Sequence of chain 1.L:
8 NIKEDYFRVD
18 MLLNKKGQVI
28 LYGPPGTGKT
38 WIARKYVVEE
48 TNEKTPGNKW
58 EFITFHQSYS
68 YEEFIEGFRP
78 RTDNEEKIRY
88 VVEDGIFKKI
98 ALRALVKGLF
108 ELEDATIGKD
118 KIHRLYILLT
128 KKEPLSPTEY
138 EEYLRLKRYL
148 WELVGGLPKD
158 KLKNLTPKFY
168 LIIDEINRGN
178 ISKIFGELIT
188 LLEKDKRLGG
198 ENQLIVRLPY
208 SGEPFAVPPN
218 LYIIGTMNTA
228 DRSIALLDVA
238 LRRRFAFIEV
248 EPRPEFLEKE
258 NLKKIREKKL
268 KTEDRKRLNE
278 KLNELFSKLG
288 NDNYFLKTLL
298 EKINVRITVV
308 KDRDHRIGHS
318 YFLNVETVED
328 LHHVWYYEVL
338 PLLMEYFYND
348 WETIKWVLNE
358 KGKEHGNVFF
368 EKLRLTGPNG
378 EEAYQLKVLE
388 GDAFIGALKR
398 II

Sequence of chain 1.K:
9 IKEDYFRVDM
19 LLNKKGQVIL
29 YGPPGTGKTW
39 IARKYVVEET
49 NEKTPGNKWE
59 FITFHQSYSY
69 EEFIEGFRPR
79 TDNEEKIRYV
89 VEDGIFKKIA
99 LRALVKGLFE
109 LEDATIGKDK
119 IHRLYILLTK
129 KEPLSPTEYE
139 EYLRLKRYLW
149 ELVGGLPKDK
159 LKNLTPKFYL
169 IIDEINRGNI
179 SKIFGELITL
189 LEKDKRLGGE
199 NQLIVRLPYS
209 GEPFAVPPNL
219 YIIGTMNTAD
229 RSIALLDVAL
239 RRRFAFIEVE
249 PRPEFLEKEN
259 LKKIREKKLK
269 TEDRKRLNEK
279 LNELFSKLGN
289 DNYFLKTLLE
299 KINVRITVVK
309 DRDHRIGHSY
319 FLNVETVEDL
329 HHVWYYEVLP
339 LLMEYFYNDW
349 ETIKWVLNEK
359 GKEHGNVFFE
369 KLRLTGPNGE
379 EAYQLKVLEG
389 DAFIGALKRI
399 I

Binding-site contacts:
Ligand atom N7 contacts residue HIS316 of chain 1.K at 3.1 Å (h-bond).
Ligand atom PA contacts residue THR34 of chain 1.K at 3.5 Å.
Ligand atom O3' contacts residue ASN199 of chain 1.L at 3.4 Å (h-bond).
Ligand atom O1A contacts residue THR34 of chain 1.K at 3.4 Å (h-bond).
Ligand atom N1 contacts residue TRP38 of chain 1.K at 3.3 Å.
Ligand atom O6 contacts residue PHE253 of chain 1.K at 3.4 Å.
Ligand atom PA contacts residue LYS193 of chain 1.L at 3.5 Å.
Ligand atom O2B contacts residue THR37 of chain 1.K at 2.8 Å (h-bond).
Ligand atom O3' contacts residue ASP192 of chain 1.L at 2.5 Å (salt-bridge).
Ligand atom O2B contacts residue MG1 of chain 1.HA at 2.8 Å.
Ligand atom O1A contacts residue THR37 of chain 1.K at 3.3 Å (h-bond).
Ligand atom O3G contacts residue ALA237 of chain 1.L at 3.5 Å (h-bond).
Ligand atom O2A contacts residue GLU190 of chain 1.L at 3.5 Å (salt-bridge).
Ligand atom PB contacts residue THR34 of chain 1.K at 3.6 Å.
Ligand atom C6 contacts residue TRP38 of chain 1.K at 3.5 Å (hydrophobic).
Ligand atom O3G contacts residue ARG241 of chain 1.L at 2.8 Å (salt-bridge).
Ligand atom N2 contacts residue ILE262 of chain 1.K at 3.4 Å.
Ligand atom N2 contacts residue TRP38 of chain 1.K at 3.4 Å.
Ligand atom O2A contacts residue LYS193 of chain 1.L at 2.5 Å (salt-bridge).
Ligand atom N7 contacts residue GLY35 of chain 1.K at 3.4 Å.
Ligand atom C8 contacts residue GLY35 of chain 1.K at 3.6 Å.
Ligand atom O1A contacts residue LYS36 of chain 1.K at 3.5 Å (salt-bridge).
Ligand atom O3B contacts residue ARG240 of chain 1.L at 3.6 Å.
Ligand atom PG contacts residue ARG241 of chain 1.L at 3.4 Å.
Ligand atom O2' contacts residue ASN199 of chain 1.L at 3.4 Å (h-bond).
Ligand atom O5' contacts residue THR34 of chain 1.K at 3.5 Å (h-bond).
Ligand atom O2' contacts residue TRP38 of chain 1.K at 3.5 Å.
Ligand atom C5' contacts residue GLU190 of chain 1.L at 3.4 Å.
Ligand atom O1A contacts residue TRP38 of chain 1.K at 3.1 Å (h-bond).
Ligand atom O2G contacts residue MG1 of chain 1.HA at 2.2 Å.
Ligand atom C2 contacts residue TRP38 of chain 1.K at 3.5 Å (hydrophobic).
Ligand atom O2G contacts residue ARG241 of chain 1.L at 3.1 Å (salt-bridge).
Ligand atom O3B contacts residue ARG241 of chain 1.L at 3.7 Å.
Ligand atom O2G contacts residue GLU172 of chain 1.K at 3.0 Å (salt-bridge).
Ligand atom O3A contacts residue THR34 of chain 1.K at 2.9 Å (h-bond).
Ligand atom N2 contacts residue LYS265 of chain 1.K at 3.4 Å (salt-bridge).
Ligand atom S1G contacts residue LYS36 of chain 1.K at 3.5 Å (salt-bridge).
Ligand atom O1B contacts residue THR34 of chain 1.K at 3.1 Å (h-bond).
Ligand atom C5' contacts residue SER317 of chain 1.K at 3.5 Å.
Ligand atom O1B contacts residue LYS36 of chain 1.K at 3.3 Å.

The protein below binds the small molecule below.
Small molecule (SMILES): Nc1nc2c(ncn2[C@@H]2O[C@H](CO[P](=O)(O)O[P](=O)(O)OP(O)(O)=S)[C@@H](O)[C@H]2O)c(=O)[nH]1